Sequence of chain 1.C:
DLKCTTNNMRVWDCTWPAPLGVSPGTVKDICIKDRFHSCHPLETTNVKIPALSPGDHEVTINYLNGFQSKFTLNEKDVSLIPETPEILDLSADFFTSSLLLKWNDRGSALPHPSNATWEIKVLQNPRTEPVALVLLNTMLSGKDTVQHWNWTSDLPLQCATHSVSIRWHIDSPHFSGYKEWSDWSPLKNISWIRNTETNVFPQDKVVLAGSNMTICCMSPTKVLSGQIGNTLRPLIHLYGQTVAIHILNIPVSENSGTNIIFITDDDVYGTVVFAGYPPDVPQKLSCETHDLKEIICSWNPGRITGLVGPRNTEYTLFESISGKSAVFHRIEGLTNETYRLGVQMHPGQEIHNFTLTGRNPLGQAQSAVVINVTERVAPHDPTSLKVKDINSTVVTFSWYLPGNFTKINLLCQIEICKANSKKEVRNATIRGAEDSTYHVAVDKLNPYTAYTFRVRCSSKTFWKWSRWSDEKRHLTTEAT

This protein binds this small molecule.
Small molecule (SMILES): CC(=O)N[C@@H]1[C@@H](O)[C@H](O)[C@@H](CO)O[C@H]1O

Binding-site contacts:
Ligand atom N2 contacts residue ASN197 of chain 1.C at 3.0 Å (h-bond).
Ligand atom O5 contacts residue ASN197 of chain 1.C at 2.4 Å (h-bond).
Ligand atom C3 contacts residue ASN197 of chain 1.C at 3.9 Å.
Ligand atom C7 contacts residue ASN197 of chain 1.C at 3.7 Å.
Ligand atom C1 contacts residue ASN197 of chain 1.C at 1.5 Å.
Ligand atom C5 contacts residue ASN197 of chain 1.C at 3.6 Å.
Ligand atom O7 contacts residue ASN197 of chain 1.C at 3.6 Å (h-bond).
Ligand atom C4 contacts residue ASN197 of chain 1.C at 4.3 Å.
Ligand atom C6 contacts residue ASN197 of chain 1.C at 4.3 Å.
Ligand atom C2 contacts residue ASN197 of chain 1.C at 2.6 Å.